A protein and the small-molecule ligand that binds it are described below.
Small molecule (SMILES): CC(=O)N[C@@H]1[C@@H](O)[C@H](O)[C@@H](CO)O[C@H]1O

Sequence of chain 1.W:
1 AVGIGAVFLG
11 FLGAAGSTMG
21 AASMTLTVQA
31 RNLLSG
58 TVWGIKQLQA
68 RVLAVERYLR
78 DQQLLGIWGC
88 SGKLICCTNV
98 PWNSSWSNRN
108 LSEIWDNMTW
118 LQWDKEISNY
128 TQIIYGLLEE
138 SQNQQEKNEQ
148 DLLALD

Binding-site contacts:
Ligand atom C1 contacts residue ASN126 of chain 1.W at 1.4 Å.
Ligand atom N2 contacts residue ASN126 of chain 1.W at 2.9 Å (h-bond).
Ligand atom C4 contacts residue ASN126 of chain 1.W at 4.2 Å.
Ligand atom O6 contacts residue ASN126 of chain 1.W at 4.1 Å.
Ligand atom O7 contacts residue ASN126 of chain 1.W at 3.8 Å.
Ligand atom C3 contacts residue ASN126 of chain 1.W at 3.8 Å.
Ligand atom C5 contacts residue ASN126 of chain 1.W at 3.6 Å.
Ligand atom C7 contacts residue ASN126 of chain 1.W at 3.5 Å.
Ligand atom O5 contacts residue ASN126 of chain 1.W at 2.3 Å (h-bond).
Ligand atom C8 contacts residue LYS122 of chain 1.W at 4.0 Å.
Ligand atom C2 contacts residue ASN126 of chain 1.W at 2.5 Å.